Sequence of chain 1.A:
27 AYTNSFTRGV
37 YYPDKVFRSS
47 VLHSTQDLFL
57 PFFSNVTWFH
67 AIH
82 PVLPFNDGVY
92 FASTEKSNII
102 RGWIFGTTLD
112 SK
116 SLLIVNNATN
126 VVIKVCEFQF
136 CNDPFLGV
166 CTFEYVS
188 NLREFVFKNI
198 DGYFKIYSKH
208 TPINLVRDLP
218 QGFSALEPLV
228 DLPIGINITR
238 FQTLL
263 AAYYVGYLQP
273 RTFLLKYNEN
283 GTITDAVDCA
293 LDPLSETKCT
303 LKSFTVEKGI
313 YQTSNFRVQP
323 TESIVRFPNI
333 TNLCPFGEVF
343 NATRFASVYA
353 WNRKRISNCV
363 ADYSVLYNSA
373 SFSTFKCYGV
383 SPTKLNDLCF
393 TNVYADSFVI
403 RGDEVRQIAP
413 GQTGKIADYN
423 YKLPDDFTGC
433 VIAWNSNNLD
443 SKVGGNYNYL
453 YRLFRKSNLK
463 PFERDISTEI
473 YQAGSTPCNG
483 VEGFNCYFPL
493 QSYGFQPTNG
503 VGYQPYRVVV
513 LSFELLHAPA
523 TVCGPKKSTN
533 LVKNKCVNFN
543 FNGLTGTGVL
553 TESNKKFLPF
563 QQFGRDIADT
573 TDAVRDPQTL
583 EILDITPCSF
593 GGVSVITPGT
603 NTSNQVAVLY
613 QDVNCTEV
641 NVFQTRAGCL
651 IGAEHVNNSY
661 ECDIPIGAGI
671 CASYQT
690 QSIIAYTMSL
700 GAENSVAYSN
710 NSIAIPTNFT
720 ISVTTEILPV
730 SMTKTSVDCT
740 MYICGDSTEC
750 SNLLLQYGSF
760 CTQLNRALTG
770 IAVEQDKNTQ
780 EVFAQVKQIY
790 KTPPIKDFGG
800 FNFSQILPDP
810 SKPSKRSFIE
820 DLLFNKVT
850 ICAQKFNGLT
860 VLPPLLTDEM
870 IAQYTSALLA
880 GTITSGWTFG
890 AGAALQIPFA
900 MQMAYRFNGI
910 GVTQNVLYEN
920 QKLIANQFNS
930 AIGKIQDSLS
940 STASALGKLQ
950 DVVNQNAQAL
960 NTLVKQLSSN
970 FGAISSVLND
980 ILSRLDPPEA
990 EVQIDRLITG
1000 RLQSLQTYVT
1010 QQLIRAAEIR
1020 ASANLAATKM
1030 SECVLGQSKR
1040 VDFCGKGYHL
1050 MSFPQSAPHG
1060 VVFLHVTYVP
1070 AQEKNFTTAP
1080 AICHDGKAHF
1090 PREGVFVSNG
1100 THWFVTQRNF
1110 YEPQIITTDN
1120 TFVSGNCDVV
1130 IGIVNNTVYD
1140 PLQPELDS

Binding-site contacts:
Ligand atom N2 contacts residue ASN603 of chain 1.A at 2.9 Å (h-bond).
Ligand atom C4 contacts residue ASN603 of chain 1.A at 4.2 Å.
Ligand atom C3 contacts residue ASN603 of chain 1.A at 3.8 Å.
Ligand atom O6 contacts residue ASN603 of chain 1.A at 4.5 Å.
Ligand atom C5 contacts residue ASN603 of chain 1.A at 3.6 Å.
Ligand atom C1 contacts residue ASN603 of chain 1.A at 1.4 Å.
Ligand atom O7 contacts residue ASN603 of chain 1.A at 3.8 Å.
Ligand atom O5 contacts residue ASN603 of chain 1.A at 2.3 Å (h-bond).
Ligand atom C7 contacts residue ASN603 of chain 1.A at 3.6 Å.
Ligand atom C2 contacts residue ASN603 of chain 1.A at 2.5 Å.

A small-molecule ligand and the protein it binds are described below.
Small molecule (SMILES): CC(=O)N[C@@H]1[C@@H](O)[C@H](O)[C@@H](CO)O[C@H]1O